This protein binds this small molecule.
Small molecule (SMILES): COc1cccc(-c2ccc(Nc3ccc(C[NH+](C)C)cc3)c(OC)c2)c1

Sequence of chain 1.A:
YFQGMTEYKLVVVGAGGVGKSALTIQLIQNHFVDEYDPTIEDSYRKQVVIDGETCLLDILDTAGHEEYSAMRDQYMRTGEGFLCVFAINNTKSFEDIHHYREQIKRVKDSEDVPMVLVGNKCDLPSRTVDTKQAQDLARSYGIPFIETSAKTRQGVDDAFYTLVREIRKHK

Binding-site contacts:
Ligand atom N17 contacts residue ASP58 of chain 1.A at 3.9 Å.
Ligand atom C3 contacts residue GLY79 of chain 1.A at 3.9 Å.
Ligand atom C3 contacts residue THR78 of chain 1.A at 3.7 Å.
Ligand atom C14 contacts residue THR78 of chain 1.A at 2.9 Å.
Ligand atom C19 contacts residue ARG45 of chain 1.A at 3.6 Å.
Ligand atom C1 contacts residue LEU60 of chain 1.A at 3.8 Å (hydrophobic).
Ligand atom C10 contacts residue ASP58 of chain 1.A at 3.7 Å.
Ligand atom C12 contacts residue ASP58 of chain 1.A at 3.6 Å.
Ligand atom C1 contacts residue LEU10 of chain 1.A at 3.8 Å (hydrophobic).
Ligand atom C23 contacts residue ARG45 of chain 1.A at 4.0 Å.
Ligand atom C3 contacts residue VAL11 of chain 1.A at 3.8 Å (hydrophobic).
Ligand atom C16 contacts residue ASP58 of chain 1.A at 3.6 Å.
Ligand atom C20 contacts residue SER43 of chain 1.A at 3.6 Å.
Ligand atom O13 contacts residue THR78 of chain 1.A at 2.5 Å (h-bond).
Ligand atom C16 contacts residue GLU7 of chain 1.A at 3.8 Å.
Ligand atom C3 contacts residue TYR75 of chain 1.A at 3.7 Å (hydrophobic).
Ligand atom C9 contacts residue SER43 of chain 1.A at 3.9 Å.
Ligand atom C4 contacts residue LEU60 of chain 1.A at 4.0 Å (hydrophobic).
Ligand atom C7 contacts residue ASP58 of chain 1.A at 3.5 Å.
Ligand atom C9 contacts residue TYR44 of chain 1.A at 3.7 Å (hydrophobic).
Ligand atom C4 contacts residue THR78 of chain 1.A at 3.2 Å.
Ligand atom C14 contacts residue TYR75 of chain 1.A at 3.7 Å (hydrophobic).
Ligand atom C2 contacts residue LEU60 of chain 1.A at 3.8 Å (hydrophobic).
Ligand atom C2 contacts residue VAL11 of chain 1.A at 3.5 Å (hydrophobic).
Ligand atom O15 contacts residue ASP58 of chain 1.A at 3.8 Å.
Ligand atom C11 contacts residue ASP58 of chain 1.A at 3.6 Å.
Ligand atom C1 contacts residue LYS9 of chain 1.A at 3.6 Å.
Ligand atom C8 contacts residue ILE59 of chain 1.A at 3.7 Å (hydrophobic).
Ligand atom C26 contacts residue ARG45 of chain 1.A at 3.1 Å.
Ligand atom C20 contacts residue ARG45 of chain 1.A at 3.8 Å.
Ligand atom C3 contacts residue LEU60 of chain 1.A at 3.9 Å (hydrophobic).
Ligand atom C19 contacts residue TYR44 of chain 1.A at 3.4 Å (hydrophobic).
Ligand atom C2 contacts residue LYS9 of chain 1.A at 3.6 Å.
Ligand atom O13 contacts residue TYR75 of chain 1.A at 3.3 Å.
Ligand atom C2 contacts residue LEU10 of chain 1.A at 3.6 Å (hydrophobic).
Ligand atom C1 contacts residue ASP58 of chain 1.A at 3.5 Å.
Ligand atom C16 contacts residue LYS9 of chain 1.A at 3.5 Å.
Ligand atom C9 contacts residue ASP58 of chain 1.A at 3.7 Å.
Ligand atom C20 contacts residue TYR44 of chain 1.A at 3.6 Å (hydrophobic).
Ligand atom C8 contacts residue ASP58 of chain 1.A at 3.5 Å.